Binding-site contacts:
Ligand atom C5 contacts residue ASN1074 of chain 1.A at 3.6 Å.
Ligand atom O7 contacts residue ALA706 of chain 1.A at 3.6 Å.
Ligand atom O6 contacts residue ASN1074 of chain 1.A at 4.5 Å.
Ligand atom C3 contacts residue ASN1074 of chain 1.A at 3.8 Å.
Ligand atom C6 contacts residue ALA706 of chain 1.A at 4.5 Å (hydrophobic).
Ligand atom C1 contacts residue ASN1074 of chain 1.A at 1.4 Å.
Ligand atom C4 contacts residue ALA706 of chain 1.A at 4.1 Å (hydrophobic).
Ligand atom O7 contacts residue SER704 of chain 1.A at 3.8 Å.
Ligand atom O5 contacts residue ASN1074 of chain 1.A at 2.3 Å (h-bond).
Ligand atom C8 contacts residue LYS1073 of chain 1.A at 4.3 Å.
Ligand atom O7 contacts residue ASN1074 of chain 1.A at 3.6 Å.
Ligand atom C5 contacts residue ALA706 of chain 1.A at 3.7 Å (hydrophobic).
Ligand atom O4 contacts residue ALA706 of chain 1.A at 3.7 Å.
Ligand atom C8 contacts residue GLU1072 of chain 1.A at 3.5 Å.
Ligand atom C3 contacts residue ALA706 of chain 1.A at 4.2 Å (hydrophobic).
Ligand atom C7 contacts residue ALA706 of chain 1.A at 4.0 Å (hydrophobic).
Ligand atom C2 contacts residue ASN1074 of chain 1.A at 2.5 Å.
Ligand atom N2 contacts residue ASN1074 of chain 1.A at 2.9 Å (h-bond).
Ligand atom C8 contacts residue ALA706 of chain 1.A at 4.5 Å (hydrophobic).
Ligand atom C8 contacts residue ASN1074 of chain 1.A at 4.2 Å.
Ligand atom C4 contacts residue ASN1074 of chain 1.A at 4.2 Å.
Ligand atom C7 contacts residue ASN1074 of chain 1.A at 3.5 Å.

Sequence of chain 1.A:
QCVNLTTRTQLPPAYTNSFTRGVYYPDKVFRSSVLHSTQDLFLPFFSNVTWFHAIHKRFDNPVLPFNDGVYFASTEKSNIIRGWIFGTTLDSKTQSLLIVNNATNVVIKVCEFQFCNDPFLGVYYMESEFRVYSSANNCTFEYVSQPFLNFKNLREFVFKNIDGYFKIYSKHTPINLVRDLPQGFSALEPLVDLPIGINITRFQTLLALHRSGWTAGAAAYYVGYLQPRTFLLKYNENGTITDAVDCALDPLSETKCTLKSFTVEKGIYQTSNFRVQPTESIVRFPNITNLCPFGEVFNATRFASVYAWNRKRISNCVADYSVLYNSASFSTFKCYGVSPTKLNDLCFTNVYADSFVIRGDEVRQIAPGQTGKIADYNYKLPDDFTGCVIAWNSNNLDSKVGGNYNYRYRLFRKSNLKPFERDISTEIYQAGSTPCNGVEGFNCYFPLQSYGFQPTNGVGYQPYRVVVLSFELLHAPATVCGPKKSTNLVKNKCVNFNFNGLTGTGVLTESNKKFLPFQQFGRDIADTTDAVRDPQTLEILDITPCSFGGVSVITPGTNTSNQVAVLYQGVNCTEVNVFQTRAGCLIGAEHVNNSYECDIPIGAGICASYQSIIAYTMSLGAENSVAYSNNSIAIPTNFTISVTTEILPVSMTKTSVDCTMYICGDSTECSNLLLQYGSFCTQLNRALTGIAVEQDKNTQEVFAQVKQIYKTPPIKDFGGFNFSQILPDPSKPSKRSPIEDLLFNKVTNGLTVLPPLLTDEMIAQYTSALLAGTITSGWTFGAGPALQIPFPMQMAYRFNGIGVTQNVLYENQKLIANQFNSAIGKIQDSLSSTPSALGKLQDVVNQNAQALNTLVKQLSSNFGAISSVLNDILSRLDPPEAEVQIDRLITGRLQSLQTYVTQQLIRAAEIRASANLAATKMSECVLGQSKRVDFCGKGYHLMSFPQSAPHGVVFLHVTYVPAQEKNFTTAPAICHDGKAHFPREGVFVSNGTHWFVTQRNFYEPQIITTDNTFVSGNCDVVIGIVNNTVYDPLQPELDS

A protein and the small-molecule ligand that binds it are described below.
Small molecule (SMILES): CC(=O)N[C@H]1[C@H](O[C@H]2[C@H](O)[C@@H](NC(C)=O)CO[C@@H]2CO)O[C@H](CO)[C@@H](O)[C@@H]1O